A small-molecule ligand and the protein it binds are described below.
Small molecule (SMILES): CC(=O)N[C@@H]1[C@@H](O)[C@H](O)[C@@H](CO)O[C@H]1O

Binding-site contacts:
Ligand atom O7 contacts residue ASN127 of chain 2.A at 3.3 Å (h-bond).
Ligand atom O5 contacts residue ASN127 of chain 2.A at 2.3 Å (h-bond).
Ligand atom C1 contacts residue ASN127 of chain 2.A at 1.4 Å.
Ligand atom C3 contacts residue ASN127 of chain 2.A at 3.8 Å.
Ligand atom N2 contacts residue ASN127 of chain 2.A at 3.1 Å (h-bond).
Ligand atom C4 contacts residue ASN127 of chain 2.A at 4.2 Å.
Ligand atom C8 contacts residue GLN126 of chain 2.A at 3.9 Å.
Ligand atom C7 contacts residue ASN127 of chain 2.A at 3.5 Å.
Ligand atom C7 contacts residue GLN126 of chain 2.A at 4.2 Å.
Ligand atom C2 contacts residue ASN127 of chain 2.A at 2.5 Å.
Ligand atom C5 contacts residue ASN127 of chain 2.A at 3.6 Å.

Sequence of chain 2.A:
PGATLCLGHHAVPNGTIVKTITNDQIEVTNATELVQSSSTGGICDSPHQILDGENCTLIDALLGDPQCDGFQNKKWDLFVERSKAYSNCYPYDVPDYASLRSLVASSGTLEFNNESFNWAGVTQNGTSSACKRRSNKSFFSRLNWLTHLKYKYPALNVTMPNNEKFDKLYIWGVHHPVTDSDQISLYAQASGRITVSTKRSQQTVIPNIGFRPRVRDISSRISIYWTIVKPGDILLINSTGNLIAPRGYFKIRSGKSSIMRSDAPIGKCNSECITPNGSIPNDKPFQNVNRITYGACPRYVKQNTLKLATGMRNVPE